Sequence of chain 2.B:
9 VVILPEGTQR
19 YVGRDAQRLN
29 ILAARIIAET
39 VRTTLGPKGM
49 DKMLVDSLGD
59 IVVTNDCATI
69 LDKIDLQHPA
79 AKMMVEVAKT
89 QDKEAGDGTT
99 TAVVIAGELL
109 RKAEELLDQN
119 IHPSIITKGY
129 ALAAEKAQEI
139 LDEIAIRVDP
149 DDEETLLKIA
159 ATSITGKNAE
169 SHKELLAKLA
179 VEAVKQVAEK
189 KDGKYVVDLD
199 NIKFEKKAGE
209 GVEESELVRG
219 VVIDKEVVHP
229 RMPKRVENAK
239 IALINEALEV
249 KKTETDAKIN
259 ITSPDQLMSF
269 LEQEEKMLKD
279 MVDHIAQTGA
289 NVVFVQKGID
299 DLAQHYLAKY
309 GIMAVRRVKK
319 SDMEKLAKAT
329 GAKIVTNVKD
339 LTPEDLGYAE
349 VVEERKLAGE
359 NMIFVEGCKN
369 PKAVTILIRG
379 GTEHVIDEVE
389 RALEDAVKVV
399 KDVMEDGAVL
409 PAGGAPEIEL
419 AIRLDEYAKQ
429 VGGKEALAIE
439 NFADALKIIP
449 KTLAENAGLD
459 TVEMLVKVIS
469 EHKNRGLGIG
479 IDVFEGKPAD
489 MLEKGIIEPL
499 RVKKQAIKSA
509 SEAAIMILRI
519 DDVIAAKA

Binding-site contacts:
Ligand atom O3G contacts residue GLY96 of chain 2.B at 3.6 Å.
Ligand atom C6 contacts residue ILE494 of chain 2.B at 3.5 Å (hydrophobic).
Ligand atom C5 contacts residue PRO45 of chain 2.B at 3.3 Å (hydrophobic).
Ligand atom O2' contacts residue GLU496 of chain 2.B at 3.2 Å (salt-bridge).
Ligand atom O3G contacts residue MG1 of chain 2.G at 2.2 Å.
Ligand atom N6 contacts residue ILE494 of chain 2.B at 3.4 Å.
Ligand atom N3B contacts residue THR97 of chain 2.B at 2.9 Å (h-bond).
Ligand atom O3G contacts residue ASP95 of chain 2.B at 2.8 Å (salt-bridge).
Ligand atom O4' contacts residue GLY44 of chain 2.B at 3.5 Å.
Ligand atom O5' contacts residue GLY44 of chain 2.B at 3.0 Å (h-bond).
Ligand atom O2B contacts residue THR99 of chain 2.B at 2.6 Å (h-bond).
Ligand atom O4' contacts residue LEU451 of chain 2.B at 3.4 Å.
Ligand atom C6 contacts residue PRO45 of chain 2.B at 3.4 Å (hydrophobic).
Ligand atom O1A contacts residue LEU43 of chain 2.B at 3.4 Å.
Ligand atom O2G contacts residue GLY96 of chain 2.B at 3.2 Å (h-bond).
Ligand atom O2B contacts residue LEU43 of chain 2.B at 3.3 Å.
Ligand atom O2' contacts residue ALA410 of chain 2.B at 3.0 Å.
Ligand atom N3 contacts residue GLY411 of chain 2.B at 3.3 Å.
Ligand atom PG contacts residue THR97 of chain 2.B at 3.2 Å.
Ligand atom N7 contacts residue THR163 of chain 2.B at 3.3 Å.
Ligand atom N3B contacts residue THR98 of chain 2.B at 3.0 Å (h-bond).
Ligand atom O1A contacts residue THR42 of chain 2.B at 3.0 Å (h-bond).
Ligand atom PG contacts residue MG1 of chain 2.G at 3.6 Å.
Ligand atom O1A contacts residue GLY44 of chain 2.B at 3.1 Å (h-bond).
Ligand atom O2G contacts residue THR97 of chain 2.B at 2.4 Å (h-bond).
Ligand atom PA contacts residue MG1 of chain 2.G at 3.5 Å.
Ligand atom O1B contacts residue MG1 of chain 2.G at 3.1 Å.
Ligand atom C2 contacts residue ILE479 of chain 2.B at 3.4 Å (hydrophobic).
Ligand atom PB contacts residue GLY96 of chain 2.B at 3.5 Å.
Ligand atom O2B contacts residue GLY96 of chain 2.B at 3.4 Å.
Ligand atom O2G contacts residue GLY94 of chain 2.B at 3.6 Å (h-bond).
Ligand atom O2B contacts residue THR98 of chain 2.B at 3.4 Å.
Ligand atom O2' contacts residue GLY411 of chain 2.B at 2.9 Å (h-bond).
Ligand atom O2A contacts residue MG1 of chain 2.G at 2.2 Å.
Ligand atom O3A contacts residue LEU43 of chain 2.B at 3.5 Å.
Ligand atom O1B contacts residue GLY96 of chain 2.B at 2.9 Å (h-bond).
Ligand atom O2G contacts residue ASP95 of chain 2.B at 3.6 Å.
Ligand atom O1G contacts residue THR97 of chain 2.B at 3.3 Å (h-bond).
Ligand atom N3B contacts residue GLY96 of chain 2.B at 3.2 Å (h-bond).
Ligand atom C5 contacts residue ILE494 of chain 2.B at 3.6 Å (hydrophobic).

The small molecule below binds the protein below.
Small molecule (SMILES): Nc1ncnc2c1ncn2[C@@H]1O[C@H](CO[P](=O)(O)O[P](=O)(O)NP(=O)(O)O)[C@@H](O)[C@H]1O